Sequence of chain 1.A:
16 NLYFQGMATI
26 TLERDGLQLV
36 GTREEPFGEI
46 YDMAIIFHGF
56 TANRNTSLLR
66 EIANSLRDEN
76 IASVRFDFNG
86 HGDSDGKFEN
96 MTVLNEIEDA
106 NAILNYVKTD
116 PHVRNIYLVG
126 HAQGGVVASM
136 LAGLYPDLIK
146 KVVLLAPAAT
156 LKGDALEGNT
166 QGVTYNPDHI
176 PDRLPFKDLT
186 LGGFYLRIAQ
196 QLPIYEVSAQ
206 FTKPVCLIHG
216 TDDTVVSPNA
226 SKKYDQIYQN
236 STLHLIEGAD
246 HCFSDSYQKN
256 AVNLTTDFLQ

Binding-site contacts:
Ligand atom CAI contacts residue GLN166 of chain 1.A at 3.6 Å.
Ligand atom CAG contacts residue GLN166 of chain 1.A at 3.4 Å.
Ligand atom OAL contacts residue ALA127 of chain 1.A at 3.0 Å.
Ligand atom CAJ contacts residue PHE55 of chain 1.A at 3.8 Å (hydrophobic).
Ligand atom CAE contacts residue GLN166 of chain 1.A at 3.8 Å.
Ligand atom OAD contacts residue LEU156 of chain 1.A at 3.7 Å.
Ligand atom CAJ contacts residue GLY54 of chain 1.A at 3.6 Å.
Ligand atom OAD contacts residue THR165 of chain 1.A at 3.8 Å.
Ligand atom OAD contacts residue ASP159 of chain 1.A at 2.6 Å (salt-bridge).
Ligand atom CAA contacts residue GLY54 of chain 1.A at 3.4 Å.
Ligand atom CAF contacts residue GLN166 of chain 1.A at 3.7 Å.
Ligand atom CAN contacts residue ALA153 of chain 1.A at 3.8 Å (hydrophobic).
Ligand atom CAB contacts residue THR165 of chain 1.A at 3.5 Å.
Ligand atom CAB contacts residue TYR190 of chain 1.A at 3.2 Å (hydrophobic).
Ligand atom CAH contacts residue ASP159 of chain 1.A at 3.4 Å.
Ligand atom CAA contacts residue ALA57 of chain 1.A at 3.7 Å (hydrophobic).
Ligand atom CAM contacts residue ALA127 of chain 1.A at 3.4 Å (hydrophobic).
Ligand atom CAO contacts residue LEU156 of chain 1.A at 3.7 Å (hydrophobic).
Ligand atom CAA contacts residue NA1 of chain 1.X at 3.1 Å.
Ligand atom OAC contacts residue ALA127 of chain 1.A at 3.2 Å.
Ligand atom OAC contacts residue GLY54 of chain 1.A at 3.5 Å.
Ligand atom CAM contacts residue PHE55 of chain 1.A at 3.5 Å (hydrophobic).
Ligand atom OAK contacts residue THR165 of chain 1.A at 3.4 Å.
Ligand atom OAC contacts residue GLN128 of chain 1.A at 2.9 Å (h-bond).
Ligand atom CAJ contacts residue ALA127 of chain 1.A at 3.3 Å (hydrophobic).
Ligand atom CAJ contacts residue NA1 of chain 1.X at 3.7 Å.
Ligand atom OAC contacts residue PHE55 of chain 1.A at 2.7 Å (h-bond).
Ligand atom CAJ contacts residue HIS126 of chain 1.A at 3.7 Å.
Ligand atom OAK contacts residue TYR190 of chain 1.A at 3.7 Å.
Ligand atom CAJ contacts residue HIS246 of chain 1.A at 3.5 Å.
Ligand atom OAK contacts residue LEU156 of chain 1.A at 3.7 Å.
Ligand atom CAA contacts residue PHE55 of chain 1.A at 2.9 Å (hydrophobic).
Ligand atom CAB contacts residue PHE55 of chain 1.A at 3.7 Å (hydrophobic).
Ligand atom CAP contacts residue LEU156 of chain 1.A at 3.6 Å (hydrophobic).
Ligand atom CAN contacts residue GLN166 of chain 1.A at 3.5 Å.
Ligand atom CAM contacts residue HIS246 of chain 1.A at 3.6 Å.
Ligand atom CAE contacts residue HIS246 of chain 1.A at 3.8 Å.
Ligand atom CAO contacts residue ASP159 of chain 1.A at 3.4 Å.
Ligand atom OAL contacts residue HIS246 of chain 1.A at 2.7 Å (h-bond).
Ligand atom CAF contacts residue PHE55 of chain 1.A at 3.6 Å (hydrophobic).

This protein binds this small molecule.
Small molecule (SMILES): CCOC(=O)/C=C/c1ccc(O)c(OC)c1